Binding-site contacts:
Ligand atom C8 contacts residue VAL21 of chain 1.D at 4.5 Å (hydrophobic).
Ligand atom O5 contacts residue ASN78 of chain 1.C at 2.4 Å (h-bond).
Ligand atom C7 contacts residue GLY22 of chain 1.D at 4.5 Å.
Ligand atom O7 contacts residue ASN78 of chain 1.C at 3.7 Å.
Ligand atom C8 contacts residue SER19 of chain 1.D at 4.2 Å.
Ligand atom C7 contacts residue ASN78 of chain 1.C at 3.0 Å.
Ligand atom C2 contacts residue ASN78 of chain 1.C at 2.5 Å.
Ligand atom C4 contacts residue ASN78 of chain 1.C at 4.2 Å.
Ligand atom N2 contacts residue ASN78 of chain 1.C at 2.9 Å (h-bond).
Ligand atom C1 contacts residue ASN78 of chain 1.C at 1.4 Å.
Ligand atom C8 contacts residue LEU20 of chain 1.D at 3.8 Å (hydrophobic).
Ligand atom C8 contacts residue ASN78 of chain 1.C at 3.1 Å.
Ligand atom C5 contacts residue ASN78 of chain 1.C at 3.7 Å.
Ligand atom C8 contacts residue VAL170 of chain 1.B at 4.3 Å (hydrophobic).
Ligand atom C3 contacts residue ASN78 of chain 1.C at 3.8 Å.
Ligand atom O7 contacts residue GLY22 of chain 1.D at 3.6 Å.
Ligand atom O6 contacts residue ASN78 of chain 1.C at 4.5 Å.
Ligand atom O7 contacts residue VAL21 of chain 1.D at 3.8 Å.

Sequence of chain 1.B:
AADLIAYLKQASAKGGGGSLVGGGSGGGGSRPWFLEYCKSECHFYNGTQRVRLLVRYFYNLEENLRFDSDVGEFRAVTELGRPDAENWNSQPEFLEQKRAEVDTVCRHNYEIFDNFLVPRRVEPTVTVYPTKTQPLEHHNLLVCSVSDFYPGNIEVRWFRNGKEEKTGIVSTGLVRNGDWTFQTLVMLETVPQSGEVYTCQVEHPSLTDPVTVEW

Sequence of chain 1.D:
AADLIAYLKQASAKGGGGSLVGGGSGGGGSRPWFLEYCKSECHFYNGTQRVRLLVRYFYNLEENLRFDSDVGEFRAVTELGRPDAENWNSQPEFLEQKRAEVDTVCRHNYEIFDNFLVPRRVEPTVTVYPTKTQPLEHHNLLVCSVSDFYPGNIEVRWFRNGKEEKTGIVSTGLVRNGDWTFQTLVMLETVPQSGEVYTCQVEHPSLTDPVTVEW

A small-molecule ligand and the protein it binds are described below.
Small molecule (SMILES): CC(=O)N[C@@H]1[C@@H](O)[C@H](O)[C@@H](CO)O[C@H]1O

Sequence of chain 1.C:
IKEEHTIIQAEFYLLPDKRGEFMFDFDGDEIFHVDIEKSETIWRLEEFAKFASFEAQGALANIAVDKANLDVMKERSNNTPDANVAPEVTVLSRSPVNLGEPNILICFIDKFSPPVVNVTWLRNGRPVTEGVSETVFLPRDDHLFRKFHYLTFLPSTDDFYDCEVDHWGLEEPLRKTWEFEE